Binding-site contacts:
Ligand atom CG2 contacts residue PHE76 of chain 1.B at 3.8 Å (hydrophobic).

Sequence of chain 1.B:
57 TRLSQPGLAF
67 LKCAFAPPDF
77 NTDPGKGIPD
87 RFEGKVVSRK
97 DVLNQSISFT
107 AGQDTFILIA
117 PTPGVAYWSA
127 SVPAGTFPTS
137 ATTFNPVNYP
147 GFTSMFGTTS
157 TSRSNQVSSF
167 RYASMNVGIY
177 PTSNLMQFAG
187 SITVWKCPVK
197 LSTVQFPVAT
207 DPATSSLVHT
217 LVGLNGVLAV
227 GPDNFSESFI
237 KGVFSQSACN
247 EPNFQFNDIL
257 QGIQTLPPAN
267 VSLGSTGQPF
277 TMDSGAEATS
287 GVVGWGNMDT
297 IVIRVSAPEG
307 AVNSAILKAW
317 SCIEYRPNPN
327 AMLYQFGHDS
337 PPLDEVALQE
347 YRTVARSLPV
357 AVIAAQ

The small molecule below binds the protein below.
Small molecule (SMILES): CC(C)[C@H](NC(=O)[C@H](CCCN=C(N)N)NC(=O)[C@@H](N)CCC(=O)O)C(=O)N[C@H](C=O)CCCCN